This protein binds this small molecule.
Small molecule (SMILES): Nc1ncnc2c1ncn2[C@@H]1O[C@H](CO)C[C@H]1O

Binding-site contacts:
Ligand atom C6 contacts residue 3AT1 of chain 1.E at 3.3 Å.
Ligand atom C8 contacts residue 3AT1 of chain 1.E at 3.8 Å.
Ligand atom C2' contacts residue ASP154 of chain 1.A at 4.0 Å.
Ligand atom C4' contacts residue MN1 of chain 1.D at 4.1 Å.
Ligand atom C6 contacts residue VAL141 of chain 1.A at 3.8 Å (hydrophobic).
Ligand atom C2 contacts residue TYR87 of chain 1.A at 3.1 Å (hydrophobic).
Ligand atom N6 contacts residue 3AT1 of chain 1.E at 3.3 Å (h-bond).
Ligand atom C2' contacts residue 3AT1 of chain 1.E at 3.2 Å.
Ligand atom C2' contacts residue MN1 of chain 1.D at 4.0 Å.
Ligand atom O2' contacts residue MN1 of chain 1.D at 4.1 Å.
Ligand atom O2' contacts residue 3AT1 of chain 1.E at 4.0 Å.
Ligand atom C2 contacts residue ILE156 of chain 1.A at 3.5 Å (hydrophobic).
Ligand atom C4' contacts residue 3AT1 of chain 1.E at 4.2 Å.
Ligand atom C3' contacts residue MN1 of chain 1.D at 2.9 Å.
Ligand atom N1 contacts residue ARG186 of chain 1.A at 3.7 Å.
Ligand atom C4 contacts residue 3AT1 of chain 1.E at 3.9 Å.
Ligand atom O5' contacts residue 3AT1 of chain 1.E at 3.4 Å (h-bond).
Ligand atom C6 contacts residue ARG186 of chain 1.A at 4.0 Å.
Ligand atom C4 contacts residue TYR87 of chain 1.A at 3.9 Å (hydrophobic).
Ligand atom N1 contacts residue ILE156 of chain 1.A at 4.2 Å.
Ligand atom C1' contacts residue 3AT1 of chain 1.E at 4.0 Å.
Ligand atom N3 contacts residue ILE156 of chain 1.A at 3.9 Å.
Ligand atom C5' contacts residue 3AT1 of chain 1.E at 3.4 Å.
Ligand atom N7 contacts residue 3AT1 of chain 1.E at 3.1 Å (h-bond).
Ligand atom O2' contacts residue ASP102 of chain 1.A at 3.3 Å (salt-bridge).
Ligand atom N6 contacts residue ARG186 of chain 1.A at 3.5 Å (salt-bridge).
Ligand atom C3' contacts residue ASP154 of chain 1.A at 3.0 Å.
Ligand atom N3 contacts residue 3AT1 of chain 1.E at 4.0 Å.
Ligand atom N3 contacts residue TYR87 of chain 1.A at 2.6 Å (h-bond).
Ligand atom C5 contacts residue 3AT1 of chain 1.E at 3.2 Å.
Ligand atom O2' contacts residue ASP154 of chain 1.A at 3.8 Å.
Ligand atom N6 contacts residue VAL141 of chain 1.A at 3.8 Å.
Ligand atom C2' contacts residue TYR87 of chain 1.A at 3.7 Å (hydrophobic).
Ligand atom O2' contacts residue TYR87 of chain 1.A at 2.4 Å (h-bond).
Ligand atom C5 contacts residue VAL141 of chain 1.A at 3.7 Å (hydrophobic).
Ligand atom C2' contacts residue ASP102 of chain 1.A at 3.8 Å.
Ligand atom N7 contacts residue VAL141 of chain 1.A at 3.7 Å.
Ligand atom N9 contacts residue 3AT1 of chain 1.E at 3.9 Å.
Ligand atom C3' contacts residue ASP102 of chain 1.A at 3.6 Å.
Ligand atom C3' contacts residue 3AT1 of chain 1.E at 3.8 Å.

Sequence of chain 1.A:
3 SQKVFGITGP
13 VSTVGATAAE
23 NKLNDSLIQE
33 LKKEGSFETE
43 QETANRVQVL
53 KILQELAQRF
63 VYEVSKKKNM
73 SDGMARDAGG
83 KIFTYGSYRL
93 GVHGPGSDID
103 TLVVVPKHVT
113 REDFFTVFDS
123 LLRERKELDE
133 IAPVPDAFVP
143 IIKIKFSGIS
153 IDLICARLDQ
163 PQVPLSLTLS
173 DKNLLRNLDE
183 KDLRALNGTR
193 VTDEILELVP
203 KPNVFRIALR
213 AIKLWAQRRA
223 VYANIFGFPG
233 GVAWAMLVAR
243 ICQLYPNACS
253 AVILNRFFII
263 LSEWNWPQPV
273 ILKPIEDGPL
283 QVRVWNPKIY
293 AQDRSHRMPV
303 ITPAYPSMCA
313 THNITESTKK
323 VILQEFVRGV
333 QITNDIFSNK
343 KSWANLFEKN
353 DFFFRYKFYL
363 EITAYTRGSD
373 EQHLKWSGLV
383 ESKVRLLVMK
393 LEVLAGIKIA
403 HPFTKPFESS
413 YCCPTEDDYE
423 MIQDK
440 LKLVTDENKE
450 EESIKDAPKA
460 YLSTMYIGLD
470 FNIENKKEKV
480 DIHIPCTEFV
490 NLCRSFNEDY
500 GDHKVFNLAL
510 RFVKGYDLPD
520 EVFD